A protein and the small-molecule ligand that binds it are described below.
Small molecule (SMILES): [H]/N=C/[C@H](C[C@@H]1CCNC1=O)NC(=O)[C@@H]1[C@@H]2[C@H](CN1C(=O)[C@@H](NC(=O)C(F)(F)F)C(C)(C)C)C2(C)C

Sequence of chain 1.A:
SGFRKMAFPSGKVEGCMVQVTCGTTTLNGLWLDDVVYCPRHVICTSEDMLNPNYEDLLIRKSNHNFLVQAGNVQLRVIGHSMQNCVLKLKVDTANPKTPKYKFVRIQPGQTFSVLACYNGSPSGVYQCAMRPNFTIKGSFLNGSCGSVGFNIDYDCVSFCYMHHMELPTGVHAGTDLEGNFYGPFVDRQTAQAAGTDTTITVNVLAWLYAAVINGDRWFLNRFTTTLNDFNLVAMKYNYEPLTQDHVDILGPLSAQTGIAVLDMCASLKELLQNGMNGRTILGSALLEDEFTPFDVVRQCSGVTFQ

Sequence of chain 2.A:
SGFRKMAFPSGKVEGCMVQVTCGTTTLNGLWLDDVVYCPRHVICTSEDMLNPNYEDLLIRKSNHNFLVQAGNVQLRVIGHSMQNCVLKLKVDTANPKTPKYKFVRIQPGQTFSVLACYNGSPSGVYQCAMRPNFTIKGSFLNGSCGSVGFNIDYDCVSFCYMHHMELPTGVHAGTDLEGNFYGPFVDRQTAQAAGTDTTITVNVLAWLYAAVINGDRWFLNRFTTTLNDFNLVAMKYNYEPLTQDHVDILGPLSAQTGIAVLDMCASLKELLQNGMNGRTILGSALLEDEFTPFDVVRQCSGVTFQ

Binding-site contacts:
Ligand atom C10 contacts residue GLN189 of chain 1.A at 3.6 Å.
Ligand atom C3 contacts residue CYS145 of chain 1.A at 1.8 Å (hydrophobic).
Ligand atom N2 contacts residue GLU166 of chain 1.A at 3.1 Å (salt-bridge).
Ligand atom C9 contacts residue HIS164 of chain 1.A at 3.6 Å.
Ligand atom C21 contacts residue GLU166 of chain 1.A at 3.6 Å.
Ligand atom N4 contacts residue GLU166 of chain 1.A at 2.8 Å (salt-bridge).
Ligand atom N1 contacts residue CYS145 of chain 1.A at 3.2 Å (h-bond).
Ligand atom O1 contacts residue MET165 of chain 1.A at 3.9 Å.
Ligand atom N1 contacts residue HIS164 of chain 1.A at 3.1 Å (h-bond).
Ligand atom C8 contacts residue HIS163 of chain 1.A at 3.7 Å.
Ligand atom O3 contacts residue MET165 of chain 1.A at 3.5 Å.
Ligand atom C2 contacts residue CYS145 of chain 1.A at 2.9 Å (hydrophobic).
Ligand atom O1 contacts residue PHE140 of chain 1.A at 3.6 Å.
Ligand atom N5 contacts residue GLY143 of chain 1.A at 3.6 Å.
Ligand atom F2 contacts residue GLN192 of chain 1.A at 3.5 Å.
Ligand atom C7 contacts residue GLU166 of chain 1.A at 3.9 Å.
Ligand atom C22 contacts residue GLU166 of chain 1.A at 3.4 Å.
Ligand atom F3 contacts residue MET165 of chain 1.A at 3.2 Å.
Ligand atom O1 contacts residue HIS172 of chain 1.A at 3.5 Å.
Ligand atom F1 contacts residue LEU167 of chain 1.A at 3.8 Å.
Ligand atom C6 contacts residue ASN142 of chain 1.A at 3.8 Å.
Ligand atom N5 contacts residue CYS145 of chain 1.A at 2.7 Å (h-bond).
Ligand atom F3 contacts residue GLU166 of chain 1.A at 2.8 Å.
Ligand atom C19 contacts residue MET49 of chain 1.A at 3.8 Å (hydrophobic).
Ligand atom O3 contacts residue GLU166 of chain 1.A at 3.0 Å (salt-bridge).
Ligand atom F3 contacts residue LEU167 of chain 1.A at 3.4 Å.
Ligand atom F1 contacts residue PRO168 of chain 1.A at 3.3 Å.
Ligand atom C8 contacts residue GLU166 of chain 1.A at 3.5 Å.
Ligand atom C4 contacts residue CYS145 of chain 1.A at 3.4 Å (hydrophobic).
Ligand atom F1 contacts residue GLU166 of chain 1.A at 3.5 Å.
Ligand atom C1 contacts residue HIS164 of chain 1.A at 3.9 Å.
Ligand atom C17 contacts residue GLU166 of chain 1.A at 3.3 Å.
Ligand atom C14 contacts residue GLU166 of chain 1.A at 3.8 Å.
Ligand atom O1 contacts residue GLU166 of chain 1.A at 3.5 Å.
Ligand atom F2 contacts residue THR190 of chain 1.A at 3.2 Å.
Ligand atom C11 contacts residue MET49 of chain 1.A at 3.5 Å (hydrophobic).
Ligand atom O1 contacts residue HIS163 of chain 1.A at 2.6 Å (h-bond).
Ligand atom C19 contacts residue HIS41 of chain 1.A at 3.5 Å.
Ligand atom N2 contacts residue PHE140 of chain 1.A at 3.3 Å (h-bond).
Ligand atom O4 contacts residue GLN189 of chain 1.A at 3.4 Å.